Binding-site contacts:
Ligand atom C5 contacts residue ASN190 of chain 1.B at 2.8 Å.
Ligand atom C5 contacts residue THR192 of chain 1.B at 3.2 Å.
Ligand atom O5 contacts residue ASN190 of chain 1.B at 2.4 Å (h-bond).
Ligand atom O5 contacts residue THR192 of chain 1.B at 4.1 Å.
Ligand atom N2 contacts residue LYS228 of chain 1.B at 3.5 Å (salt-bridge).
Ligand atom C7 contacts residue GLN188 of chain 1.B at 4.1 Å.
Ligand atom C4 contacts residue ASN190 of chain 1.B at 3.4 Å.
Ligand atom N2 contacts residue GLN188 of chain 1.B at 4.5 Å.
Ligand atom O6 contacts residue THR192 of chain 1.B at 4.4 Å.
Ligand atom O3 contacts residue ASN190 of chain 1.B at 4.0 Å.
Ligand atom C8 contacts residue LYS228 of chain 1.B at 3.4 Å.
Ligand atom C7 contacts residue ILE155 of chain 1.B at 4.2 Å (hydrophobic).
Ligand atom O5 contacts residue THR226 of chain 1.B at 4.5 Å.
Ligand atom O7 contacts residue ASN190 of chain 1.B at 3.5 Å (h-bond).
Ligand atom C1 contacts residue ASN190 of chain 1.B at 1.4 Å.
Ligand atom C7 contacts residue ASN190 of chain 1.B at 3.5 Å.
Ligand atom O7 contacts residue ILE155 of chain 1.B at 3.7 Å.
Ligand atom C3 contacts residue ASN190 of chain 1.B at 2.7 Å.
Ligand atom C7 contacts residue LYS228 of chain 1.B at 4.0 Å.
Ligand atom N2 contacts residue ASN190 of chain 1.B at 3.0 Å (h-bond).
Ligand atom C6 contacts residue ASN190 of chain 1.B at 4.2 Å.
Ligand atom C2 contacts residue ASN190 of chain 1.B at 2.4 Å.
Ligand atom O4 contacts residue THR192 of chain 1.B at 4.1 Å.
Ligand atom C4 contacts residue THR192 of chain 1.B at 4.2 Å.
Ligand atom C1 contacts residue THR226 of chain 1.B at 4.3 Å.
Ligand atom O4 contacts residue ASN190 of chain 1.B at 4.3 Å.
Ligand atom C8 contacts residue GLN188 of chain 1.B at 3.0 Å.
Ligand atom C6 contacts residue THR192 of chain 1.B at 3.4 Å.

Sequence of chain 1.B:
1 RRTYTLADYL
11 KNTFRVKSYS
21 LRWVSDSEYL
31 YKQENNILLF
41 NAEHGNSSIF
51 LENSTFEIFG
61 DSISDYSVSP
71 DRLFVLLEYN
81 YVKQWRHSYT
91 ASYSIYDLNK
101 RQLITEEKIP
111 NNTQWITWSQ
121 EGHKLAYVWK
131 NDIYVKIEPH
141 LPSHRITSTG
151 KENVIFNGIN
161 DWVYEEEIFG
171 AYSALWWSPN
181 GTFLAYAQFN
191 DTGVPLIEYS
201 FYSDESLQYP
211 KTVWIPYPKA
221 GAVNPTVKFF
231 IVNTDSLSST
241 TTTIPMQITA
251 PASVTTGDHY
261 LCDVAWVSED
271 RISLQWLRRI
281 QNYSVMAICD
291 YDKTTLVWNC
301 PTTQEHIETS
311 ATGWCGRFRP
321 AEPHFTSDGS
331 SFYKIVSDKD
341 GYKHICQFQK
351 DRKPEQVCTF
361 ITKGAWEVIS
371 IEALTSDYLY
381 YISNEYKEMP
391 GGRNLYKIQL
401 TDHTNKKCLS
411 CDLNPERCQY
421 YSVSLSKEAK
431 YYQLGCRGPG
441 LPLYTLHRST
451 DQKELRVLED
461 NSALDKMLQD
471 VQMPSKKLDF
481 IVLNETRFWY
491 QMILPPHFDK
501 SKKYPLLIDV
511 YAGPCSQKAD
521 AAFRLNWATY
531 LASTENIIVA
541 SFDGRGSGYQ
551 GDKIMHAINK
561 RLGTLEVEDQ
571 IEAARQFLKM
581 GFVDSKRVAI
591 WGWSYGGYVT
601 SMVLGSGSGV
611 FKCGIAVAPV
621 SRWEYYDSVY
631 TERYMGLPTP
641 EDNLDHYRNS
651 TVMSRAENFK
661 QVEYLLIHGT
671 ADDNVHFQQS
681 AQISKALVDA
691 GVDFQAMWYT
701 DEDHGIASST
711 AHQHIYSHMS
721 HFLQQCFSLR

A small-molecule ligand and the protein it binds are described below.
Small molecule (SMILES): CC(=O)N[C@@H]1[C@@H](O)[C@H](O)[C@@H](CO)O[C@H]1O